Binding-site contacts:
Ligand atom N3 contacts residue ARG114 of chain 1.A at 3.3 Å (salt-bridge).
Ligand atom N3 contacts residue LYS115 of chain 1.A at 3.9 Å.
Ligand atom N2 contacts residue GLY118 of chain 1.A at 3.9 Å.
Ligand atom C4 contacts residue PHE410 of chain 1.A at 4.4 Å (hydrophobic).
Ligand atom N7 contacts residue ARG122 of chain 1.A at 4.0 Å.
Ligand atom N3 contacts residue GLY118 of chain 1.A at 3.7 Å.
Ligand atom C8 contacts residue ARG122 of chain 1.A at 2.9 Å.
Ligand atom C6 contacts residue TYR446 of chain 1.A at 3.5 Å (hydrophobic).
Ligand atom C5 contacts residue PHE410 of chain 1.A at 4.3 Å (hydrophobic).
Ligand atom N1 contacts residue PHE410 of chain 1.A at 4.4 Å.
Ligand atom N3 contacts residue PHE410 of chain 1.A at 4.5 Å.
Ligand atom C5 contacts residue ARG122 of chain 1.A at 4.3 Å.
Ligand atom C4 contacts residue ARG122 of chain 1.A at 3.5 Å.
Ligand atom C2 contacts residue ARG114 of chain 1.A at 3.4 Å.
Ligand atom C2 contacts residue TRP495 of chain 1.A at 4.0 Å (hydrophobic).
Ligand atom O6 contacts residue TYR446 of chain 1.A at 2.4 Å (h-bond).
Ligand atom N9 contacts residue ARG122 of chain 1.A at 2.5 Å (salt-bridge).
Ligand atom N3 contacts residue ARG122 of chain 1.A at 4.2 Å.
Ligand atom N1 contacts residue TYR446 of chain 1.A at 4.2 Å.
Ligand atom C2 contacts residue GLY118 of chain 1.A at 4.2 Å.
Ligand atom N2 contacts residue PHE117 of chain 1.A at 3.5 Å.
Ligand atom N2 contacts residue TRP495 of chain 1.A at 3.0 Å (h-bond).
Ligand atom C8 contacts residue GLU138 of chain 1.A at 4.1 Å.
Ligand atom N2 contacts residue LYS115 of chain 1.A at 4.5 Å.
Ligand atom C2 contacts residue PHE117 of chain 1.A at 4.4 Å (hydrophobic).
Ligand atom O6 contacts residue PHE410 of chain 1.A at 4.5 Å.
Ligand atom C2 contacts residue PHE410 of chain 1.A at 4.4 Å (hydrophobic).
Ligand atom C4 contacts residue GLY118 of chain 1.A at 4.4 Å.
Ligand atom N1 contacts residue TRP495 of chain 1.A at 4.0 Å.
Ligand atom N2 contacts residue ARG114 of chain 1.A at 2.7 Å (salt-bridge).
Ligand atom C6 contacts residue PHE410 of chain 1.A at 4.5 Å (hydrophobic).

A protein and the small-molecule ligand that binds it are described below.
Small molecule (SMILES): Nc1nc2[nH]cnc2c(=O)[nH]1

Sequence of chain 1.A:
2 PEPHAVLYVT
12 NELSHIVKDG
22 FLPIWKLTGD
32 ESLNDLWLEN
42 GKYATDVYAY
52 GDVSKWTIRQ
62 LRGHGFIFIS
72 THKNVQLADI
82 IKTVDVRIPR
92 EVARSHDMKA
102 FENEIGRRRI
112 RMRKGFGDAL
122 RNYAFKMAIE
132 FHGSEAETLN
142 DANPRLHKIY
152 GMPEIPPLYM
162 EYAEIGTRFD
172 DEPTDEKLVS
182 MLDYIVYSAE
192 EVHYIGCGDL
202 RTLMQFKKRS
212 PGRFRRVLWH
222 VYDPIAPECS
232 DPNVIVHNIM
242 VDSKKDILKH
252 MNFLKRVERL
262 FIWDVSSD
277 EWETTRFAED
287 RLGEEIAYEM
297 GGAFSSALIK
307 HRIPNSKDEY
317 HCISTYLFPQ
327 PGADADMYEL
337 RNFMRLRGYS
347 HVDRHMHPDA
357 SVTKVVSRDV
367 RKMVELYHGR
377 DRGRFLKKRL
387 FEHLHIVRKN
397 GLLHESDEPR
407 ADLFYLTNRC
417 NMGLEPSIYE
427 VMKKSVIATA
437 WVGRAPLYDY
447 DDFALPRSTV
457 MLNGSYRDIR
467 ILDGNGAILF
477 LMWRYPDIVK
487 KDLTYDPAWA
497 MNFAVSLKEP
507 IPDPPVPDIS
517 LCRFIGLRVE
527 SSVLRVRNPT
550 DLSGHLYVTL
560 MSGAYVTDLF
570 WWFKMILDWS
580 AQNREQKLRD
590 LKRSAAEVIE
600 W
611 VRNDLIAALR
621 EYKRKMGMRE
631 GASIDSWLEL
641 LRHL